This small molecule binds to this protein.
Small molecule (SMILES): CC(=O)N[C@H]1[C@H](O[C@H]2[C@H](O[C@@H]3O[C@@H](C)[C@@H](O)[C@@H](O)[C@@H]3O)[C@@H](NC(C)=O)CO[C@@H]2CO)O[C@H](CO)[C@@H](O)[C@@H]1O

Sequence of chain 1.B:
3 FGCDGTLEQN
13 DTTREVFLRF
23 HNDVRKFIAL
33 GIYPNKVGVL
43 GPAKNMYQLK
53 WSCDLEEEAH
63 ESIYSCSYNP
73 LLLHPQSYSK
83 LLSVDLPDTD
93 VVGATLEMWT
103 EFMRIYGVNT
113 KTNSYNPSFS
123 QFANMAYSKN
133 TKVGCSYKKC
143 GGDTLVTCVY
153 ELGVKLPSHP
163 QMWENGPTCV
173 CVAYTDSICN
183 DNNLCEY

Binding-site contacts:
Ligand atom C8 contacts residue ASN12 of chain 1.B at 4.2 Å.
Ligand atom O5 contacts residue ASN12 of chain 1.B at 2.4 Å (h-bond).
Ligand atom N2 contacts residue ASN12 of chain 1.B at 2.8 Å (h-bond).
Ligand atom C4 contacts residue ASN12 of chain 1.B at 4.2 Å.
Ligand atom C2 contacts residue THR14 of chain 1.B at 3.5 Å.
Ligand atom C1 contacts residue ASN12 of chain 1.B at 1.4 Å.
Ligand atom O7 contacts residue ASN12 of chain 1.B at 3.7 Å.
Ligand atom C8 contacts residue THR14 of chain 1.B at 3.3 Å.
Ligand atom C7 contacts residue THR14 of chain 1.B at 3.4 Å.
Ligand atom O3 contacts residue THR14 of chain 1.B at 4.1 Å.
Ligand atom O5 contacts residue THR14 of chain 1.B at 4.2 Å.
Ligand atom C3 contacts residue ASN12 of chain 1.B at 3.8 Å.
Ligand atom C1 contacts residue THR14 of chain 1.B at 3.6 Å.
Ligand atom N2 contacts residue THR14 of chain 1.B at 2.6 Å (h-bond).
Ligand atom C2 contacts residue ASN12 of chain 1.B at 2.4 Å.
Ligand atom C5 contacts residue ASN12 of chain 1.B at 3.7 Å.
Ligand atom C1 contacts residue THR14 of chain 1.B at 3.9 Å.
Ligand atom C7 contacts residue ASN12 of chain 1.B at 3.5 Å.
Ligand atom C8 contacts residue PRO89 of chain 1.B at 3.8 Å (hydrophobic).
Ligand atom C8 contacts residue ASP13 of chain 1.B at 4.3 Å.
Ligand atom C3 contacts residue THR14 of chain 1.B at 3.7 Å.